Binding-site contacts:
Ligand atom C14 contacts residue TYR130 of chain 1.H at 3.3 Å (hydrophobic).
Ligand atom C1 contacts residue FAD1 of chain 1.W at 3.5 Å.
Ligand atom O20 contacts residue FAD1 of chain 1.W at 3.4 Å.
Ligand atom C17 contacts residue FAD1 of chain 1.W at 3.5 Å.
Ligand atom C15 contacts residue FAD1 of chain 1.W at 3.3 Å.
Ligand atom C34 contacts residue ALA73 of chain 1.H at 3.9 Å (hydrophobic).
Ligand atom C23 contacts residue PRO72 of chain 1.H at 3.6 Å (hydrophobic).
Ligand atom C13 contacts residue TYR130 of chain 1.H at 3.8 Å (hydrophobic).
Ligand atom C4 contacts residue FAD1 of chain 1.W at 3.7 Å.
Ligand atom C18 contacts residue FAD1 of chain 1.W at 3.5 Å.
Ligand atom C36 contacts residue VAL76 of chain 1.H at 4.0 Å (hydrophobic).
Ligand atom C16 contacts residue TRP109 of chain 1.G at 3.9 Å (hydrophobic).
Ligand atom O19 contacts residue PRO72 of chain 1.H at 3.8 Å.
Ligand atom C17 contacts residue PHE182 of chain 1.H at 3.7 Å (hydrophobic).
Ligand atom C13 contacts residue FAD1 of chain 1.W at 3.5 Å.
Ligand atom C16 contacts residue PHE182 of chain 1.H at 3.6 Å (hydrophobic).
Ligand atom O19 contacts residue FAD1 of chain 1.W at 3.0 Å.
Ligand atom C16 contacts residue FAD1 of chain 1.W at 3.6 Å.
Ligand atom O20 contacts residue TYR132 of chain 1.H at 2.7 Å (h-bond).
Ligand atom C35 contacts residue ALA73 of chain 1.H at 3.7 Å (hydrophobic).
Ligand atom C25 contacts residue PRO72 of chain 1.H at 3.7 Å (hydrophobic).
Ligand atom C24 contacts residue PRO72 of chain 1.H at 3.7 Å (hydrophobic).
Ligand atom C5 contacts residue TYR132 of chain 1.H at 3.5 Å (hydrophobic).
Ligand atom O40 contacts residue TYR130 of chain 1.H at 3.2 Å (h-bond).
Ligand atom O38 contacts residue PRO72 of chain 1.H at 3.8 Å.
Ligand atom O41 contacts residue PRO72 of chain 1.H at 3.8 Å.
Ligand atom C26 contacts residue PRO72 of chain 1.H at 3.5 Å (hydrophobic).
Ligand atom C16 contacts residue PHE110 of chain 1.G at 3.9 Å (hydrophobic).
Ligand atom C4 contacts residue TYR132 of chain 1.H at 3.4 Å (hydrophobic).
Ligand atom O19 contacts residue TYR130 of chain 1.H at 3.7 Å.
Ligand atom C27 contacts residue PRO72 of chain 1.H at 3.9 Å (hydrophobic).
Ligand atom C1 contacts residue TYR130 of chain 1.H at 3.6 Å (hydrophobic).
Ligand atom C15 contacts residue TRP109 of chain 1.G at 3.6 Å (hydrophobic).
Ligand atom BR contacts residue GLY154 of chain 1.G at 3.9 Å.
Ligand atom C14 contacts residue FAD1 of chain 1.W at 3.3 Å.
Ligand atom C37 contacts residue VAL76 of chain 1.H at 3.7 Å (hydrophobic).
Ligand atom C22 contacts residue PRO72 of chain 1.H at 3.5 Å (hydrophobic).
Ligand atom O20 contacts residue GLY154 of chain 1.G at 3.8 Å.
Ligand atom O41 contacts residue FAD1 of chain 1.W at 3.3 Å (h-bond).
Ligand atom BR contacts residue GLY153 of chain 1.G at 3.5 Å.

Sequence of chain 1.G:
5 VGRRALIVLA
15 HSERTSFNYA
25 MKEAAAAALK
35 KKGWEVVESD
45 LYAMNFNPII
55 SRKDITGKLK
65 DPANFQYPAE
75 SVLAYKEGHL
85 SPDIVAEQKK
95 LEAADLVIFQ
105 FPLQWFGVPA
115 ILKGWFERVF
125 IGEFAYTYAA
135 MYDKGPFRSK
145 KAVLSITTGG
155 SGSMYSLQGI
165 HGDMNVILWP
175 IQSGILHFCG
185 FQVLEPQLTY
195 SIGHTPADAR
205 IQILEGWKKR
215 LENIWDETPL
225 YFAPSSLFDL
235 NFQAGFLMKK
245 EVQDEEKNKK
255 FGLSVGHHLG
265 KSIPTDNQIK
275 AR

Sequence of chain 1.H:
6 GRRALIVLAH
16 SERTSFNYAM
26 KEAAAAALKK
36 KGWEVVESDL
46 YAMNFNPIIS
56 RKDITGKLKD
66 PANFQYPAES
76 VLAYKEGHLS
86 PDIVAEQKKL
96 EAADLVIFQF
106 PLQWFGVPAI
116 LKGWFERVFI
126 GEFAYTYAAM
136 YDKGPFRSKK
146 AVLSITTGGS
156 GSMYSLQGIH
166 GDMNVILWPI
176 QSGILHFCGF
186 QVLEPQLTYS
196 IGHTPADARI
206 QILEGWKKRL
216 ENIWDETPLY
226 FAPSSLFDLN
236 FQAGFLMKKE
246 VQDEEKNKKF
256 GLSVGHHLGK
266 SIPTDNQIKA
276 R

This protein binds this small molecule.
Small molecule (SMILES): O=C1c2ccccc2C(=O)[C@@H](Br)[C@H]1[C@H]1C(=O)c2ccccc2C(=O)[C@@H]1O